A protein and the small-molecule ligand that binds it are described below.
Small molecule (SMILES): OCCCO

Sequence of chain 1.C:
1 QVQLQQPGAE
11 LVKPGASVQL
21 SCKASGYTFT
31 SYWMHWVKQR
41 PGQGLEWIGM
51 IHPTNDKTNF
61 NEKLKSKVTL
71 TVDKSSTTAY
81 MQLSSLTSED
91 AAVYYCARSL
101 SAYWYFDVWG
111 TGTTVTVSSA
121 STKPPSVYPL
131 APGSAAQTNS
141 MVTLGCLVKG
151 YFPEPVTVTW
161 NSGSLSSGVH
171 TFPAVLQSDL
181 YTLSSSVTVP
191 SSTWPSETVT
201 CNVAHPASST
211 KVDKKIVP

Binding-site contacts:
Ligand atom C2 contacts residue PRO190 of chain 1.C at 3.5 Å (hydrophobic).
Ligand atom O3 contacts residue THR188 of chain 1.C at 3.6 Å.
Ligand atom C3 contacts residue MET141 of chain 1.C at 3.5 Å (hydrophobic).
Ligand atom C3 contacts residue VAL189 of chain 1.C at 4.0 Å (hydrophobic).
Ligand atom O3 contacts residue MET141 of chain 1.C at 3.5 Å.
Ligand atom C3 contacts residue PRO190 of chain 1.C at 3.9 Å (hydrophobic).
Ligand atom C2 contacts residue MET141 of chain 1.C at 4.0 Å (hydrophobic).
Ligand atom C2 contacts residue VAL189 of chain 1.C at 4.4 Å (hydrophobic).
Ligand atom C3 contacts residue THR188 of chain 1.C at 3.8 Å.